Binding-site contacts:
Ligand atom C2 contacts residue ASN62 of chain 1.B at 2.6 Å.
Ligand atom C8 contacts residue ASN62 of chain 1.B at 3.7 Å.
Ligand atom C1 contacts residue PRO60 of chain 1.B at 4.3 Å (hydrophobic).
Ligand atom C5 contacts residue ILE191 of chain 1.B at 4.3 Å (hydrophobic).
Ligand atom C8 contacts residue PRO59 of chain 1.B at 3.8 Å (hydrophobic).
Ligand atom C7 contacts residue PRO60 of chain 1.B at 3.8 Å (hydrophobic).
Ligand atom O5 contacts residue ILE191 of chain 1.B at 4.5 Å.
Ligand atom C2 contacts residue PRO60 of chain 1.B at 4.3 Å (hydrophobic).
Ligand atom C4 contacts residue ASN62 of chain 1.B at 4.3 Å.
Ligand atom C7 contacts residue ASN62 of chain 1.B at 3.1 Å.
Ligand atom C8 contacts residue ASN55 of chain 1.B at 4.4 Å.
Ligand atom C5 contacts residue ASN62 of chain 1.B at 3.7 Å.
Ligand atom O5 contacts residue ASN62 of chain 1.B at 2.4 Å (h-bond).
Ligand atom N2 contacts residue PRO60 of chain 1.B at 3.2 Å (h-bond).
Ligand atom C3 contacts residue ASN62 of chain 1.B at 3.9 Å.
Ligand atom N2 contacts residue PRO59 of chain 1.B at 4.5 Å.
Ligand atom C8 contacts residue PRO60 of chain 1.B at 3.4 Å (hydrophobic).
Ligand atom C7 contacts residue PRO59 of chain 1.B at 4.2 Å (hydrophobic).
Ligand atom C1 contacts residue ASN62 of chain 1.B at 1.5 Å.
Ligand atom N2 contacts residue ASN62 of chain 1.B at 2.7 Å (h-bond).
Ligand atom O7 contacts residue ASN62 of chain 1.B at 3.6 Å (h-bond).

Sequence of chain 1.B:
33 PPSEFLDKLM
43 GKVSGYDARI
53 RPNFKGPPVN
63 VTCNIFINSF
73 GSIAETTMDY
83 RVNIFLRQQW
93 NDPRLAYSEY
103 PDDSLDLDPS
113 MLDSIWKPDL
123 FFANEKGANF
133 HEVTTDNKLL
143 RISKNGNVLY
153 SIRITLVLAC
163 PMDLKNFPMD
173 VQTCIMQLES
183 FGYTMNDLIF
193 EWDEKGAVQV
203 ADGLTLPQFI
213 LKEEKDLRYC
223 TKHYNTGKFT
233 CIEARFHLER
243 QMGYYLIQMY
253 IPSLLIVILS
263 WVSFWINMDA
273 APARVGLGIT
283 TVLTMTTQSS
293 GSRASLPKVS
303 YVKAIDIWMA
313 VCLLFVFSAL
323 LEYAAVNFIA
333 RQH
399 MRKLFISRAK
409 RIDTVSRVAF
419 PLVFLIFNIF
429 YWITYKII

This small molecule binds to this protein.
Small molecule (SMILES): CC(=O)N[C@@H]1[C@@H](O)[C@H](O)[C@@H](CO)O[C@H]1O